A small-molecule ligand and the protein it binds are described below.
Small molecule (SMILES): CC(=O)N[C@H]1[C@H](O[C@H]2[C@H](O)[C@@H](NC(C)=O)CO[C@@H]2CO[C@@H]2O[C@@H](C)[C@@H](O)[C@@H](O)[C@@H]2O)O[C@H](CO)[C@@H](O[C@@H]2O[C@H](CO)[C@@H](O)[C@H](O)[C@@H]2O)[C@@H]1O

Sequence of chain 1.G:
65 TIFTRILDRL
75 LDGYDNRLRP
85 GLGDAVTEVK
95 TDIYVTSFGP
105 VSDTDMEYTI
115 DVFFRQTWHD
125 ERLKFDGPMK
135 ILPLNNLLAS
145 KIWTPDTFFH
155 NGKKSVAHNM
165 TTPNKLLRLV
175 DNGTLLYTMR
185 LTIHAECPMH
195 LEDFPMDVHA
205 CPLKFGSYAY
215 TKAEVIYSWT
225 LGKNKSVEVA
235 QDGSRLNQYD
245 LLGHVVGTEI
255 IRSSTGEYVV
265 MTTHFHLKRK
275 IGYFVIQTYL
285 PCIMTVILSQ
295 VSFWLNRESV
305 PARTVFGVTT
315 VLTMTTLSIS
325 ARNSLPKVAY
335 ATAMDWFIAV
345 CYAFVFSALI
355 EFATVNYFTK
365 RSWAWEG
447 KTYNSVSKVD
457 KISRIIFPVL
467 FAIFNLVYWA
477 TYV

Sequence of chain 1.B:
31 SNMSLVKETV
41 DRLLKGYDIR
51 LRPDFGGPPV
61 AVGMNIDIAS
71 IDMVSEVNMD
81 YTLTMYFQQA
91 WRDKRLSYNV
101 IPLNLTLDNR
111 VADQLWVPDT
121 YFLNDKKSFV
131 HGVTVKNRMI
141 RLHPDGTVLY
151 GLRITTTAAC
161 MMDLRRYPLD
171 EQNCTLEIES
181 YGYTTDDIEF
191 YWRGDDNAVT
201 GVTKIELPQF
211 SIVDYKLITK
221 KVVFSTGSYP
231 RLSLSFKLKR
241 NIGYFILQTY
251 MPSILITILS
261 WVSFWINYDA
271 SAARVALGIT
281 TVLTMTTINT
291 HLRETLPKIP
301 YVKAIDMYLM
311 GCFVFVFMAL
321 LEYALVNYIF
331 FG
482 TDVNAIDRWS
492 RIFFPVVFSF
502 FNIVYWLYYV

Binding-site contacts:
Ligand atom C3 contacts residue MAN6 of chain 1.H at 4.3 Å.
Ligand atom O7 contacts residue NAG2 of chain 1.H at 2.7 Å (h-bond).
Ligand atom C5 contacts residue ASN163 of chain 1.G at 3.2 Å.
Ligand atom C3 contacts residue ASN163 of chain 1.G at 3.6 Å.
Ligand atom O5 contacts residue ASN163 of chain 1.G at 3.9 Å.
Ligand atom C7 contacts residue NAG2 of chain 1.H at 3.7 Å.
Ligand atom C1 contacts residue ASN163 of chain 1.G at 4.0 Å.
Ligand atom C8 contacts residue THR165 of chain 1.G at 3.6 Å.
Ligand atom C4 contacts residue MAN6 of chain 1.H at 4.2 Å.
Ligand atom C6 contacts residue MAN6 of chain 1.H at 3.7 Å.
Ligand atom O7 contacts residue PRO167 of chain 1.G at 3.8 Å.
Ligand atom O6 contacts residue ASP113 of chain 1.B at 4.1 Å.
Ligand atom C3 contacts residue ALA161 of chain 1.G at 3.7 Å (hydrophobic).
Ligand atom C2 contacts residue PRO167 of chain 1.G at 4.0 Å (hydrophobic).
Ligand atom C1 contacts residue PRO167 of chain 1.G at 4.3 Å (hydrophobic).
Ligand atom O3 contacts residue ALA161 of chain 1.G at 4.0 Å.
Ligand atom C2 contacts residue MAN6 of chain 1.H at 3.6 Å.
Ligand atom N2 contacts residue BMA3 of chain 1.H at 3.7 Å.
Ligand atom C1 contacts residue ASN163 of chain 1.G at 1.4 Å.
Ligand atom C7 contacts residue BMA3 of chain 1.H at 3.8 Å.
Ligand atom N2 contacts residue ASN163 of chain 1.G at 3.4 Å (h-bond).
Ligand atom O3 contacts residue VAL160 of chain 1.G at 4.1 Å.
Ligand atom C1 contacts residue MAN6 of chain 1.H at 3.4 Å.
Ligand atom O6 contacts residue ASN163 of chain 1.G at 2.8 Å (h-bond).
Ligand atom C7 contacts residue PRO167 of chain 1.G at 3.6 Å (hydrophobic).
Ligand atom C8 contacts residue THR166 of chain 1.G at 3.7 Å.
Ligand atom O7 contacts residue MAN6 of chain 1.H at 4.0 Å.
Ligand atom O5 contacts residue ASN163 of chain 1.G at 2.4 Å (h-bond).
Ligand atom C6 contacts residue MAN6 of chain 1.H at 4.1 Å.
Ligand atom C2 contacts residue ALA161 of chain 1.G at 4.2 Å (hydrophobic).
Ligand atom O6 contacts residue MAN6 of chain 1.H at 4.0 Å.
Ligand atom N2 contacts residue PRO167 of chain 1.G at 3.7 Å.
Ligand atom O4 contacts residue MAN6 of chain 1.H at 3.2 Å.
Ligand atom O7 contacts residue BMA3 of chain 1.H at 3.2 Å (h-bond).
Ligand atom O2 contacts residue ASN163 of chain 1.G at 3.8 Å.
Ligand atom C2 contacts residue ASN163 of chain 1.G at 2.5 Å.
Ligand atom O2 contacts residue ALA161 of chain 1.G at 3.4 Å (h-bond).
Ligand atom C4 contacts residue ASN163 of chain 1.G at 3.7 Å.
Ligand atom C8 contacts residue PRO167 of chain 1.G at 4.0 Å (hydrophobic).
Ligand atom C6 contacts residue ASN163 of chain 1.G at 3.2 Å.